Sequence of chain 1.A:
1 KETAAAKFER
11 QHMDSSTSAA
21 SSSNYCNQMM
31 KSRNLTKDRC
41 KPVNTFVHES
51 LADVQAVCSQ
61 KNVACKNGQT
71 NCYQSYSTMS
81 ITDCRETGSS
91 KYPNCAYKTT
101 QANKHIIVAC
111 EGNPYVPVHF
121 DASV

This protein binds this small molecule.
Small molecule (SMILES): Nc1ccn([C@H]2C[C@@H](O[P](=O)(O)OC[C@H]3O[C@@H](n4cnc5c(=O)[nH]c(N)nc54)C[C@@H]3O)[C@H](CO)O2)c(=O)n1

Binding-site contacts:
Ligand atom O3B contacts residue GLN11 of chain 1.A at 4.1 Å.
Ligand atom C5D contacts residue PHE120 of chain 1.A at 2.8 Å (hydrophobic).
Ligand atom P contacts residue LYS41 of chain 1.A at 3.9 Å.
Ligand atom P contacts residue HIS119 of chain 1.A at 4.0 Å.
Ligand atom O5D contacts residue HIS12 of chain 1.A at 4.4 Å.
Ligand atom C5D contacts residue HIS119 of chain 1.A at 3.4 Å.
Ligand atom P contacts residue PHE120 of chain 1.A at 4.3 Å.
Ligand atom O3B contacts residue LYS41 of chain 1.A at 2.8 Å (salt-bridge).
Ligand atom O3B contacts residue HIS12 of chain 1.A at 3.2 Å (h-bond).
Ligand atom O5D contacts residue CGP1 of chain 1.D at 3.3 Å (h-bond).
Ligand atom O5D contacts residue PHE120 of chain 1.A at 3.7 Å.
Ligand atom P contacts residue HIS12 of chain 1.A at 3.5 Å.
Ligand atom O5D contacts residue HIS119 of chain 1.A at 2.6 Å (h-bond).
Ligand atom C5D contacts residue CGP1 of chain 1.D at 4.2 Å.
Ligand atom O3B contacts residue CGP1 of chain 1.D at 2.7 Å (h-bond).
Ligand atom P contacts residue CGP1 of chain 1.D at 4.0 Å.
Ligand atom C5D contacts residue GLN11 of chain 1.A at 4.2 Å.
Ligand atom O1P contacts residue GLN11 of chain 1.A at 3.1 Å (h-bond).
Ligand atom P contacts residue GLN11 of chain 1.A at 3.6 Å.
Ligand atom C5D contacts residue HIS12 of chain 1.A at 3.0 Å.
Ligand atom O1P contacts residue LYS41 of chain 1.A at 3.8 Å.
Ligand atom O3B contacts residue ASN44 of chain 1.A at 4.3 Å.